A small-molecule ligand and the protein it binds are described below.
Small molecule (SMILES): CNc1cc(O)c2c(c1)/C=C/C[C@H](O)[C@H](O)C(=O)CC[C@@H](C)[C@H](C)OC2=O

Binding-site contacts:
Ligand atom CAG contacts residue LEU162 of chain 1.A at 3.7 Å (hydrophobic).
Ligand atom OAF contacts residue ALA60 of chain 1.A at 3.5 Å.
Ligand atom OAF contacts residue HIS110 of chain 1.A at 3.4 Å.
Ligand atom OAN contacts residue SER159 of chain 1.A at 2.6 Å (h-bond).
Ligand atom CAU contacts residue CYS172 of chain 1.A at 2.7 Å (hydrophobic).
Ligand atom CAV contacts residue MET108 of chain 1.A at 3.4 Å (hydrophobic).
Ligand atom OAR contacts residue LYS62 of chain 1.A at 3.1 Å.
Ligand atom CAW contacts residue MET108 of chain 1.A at 3.8 Å (hydrophobic).
Ligand atom CAZ contacts residue LEU162 of chain 1.A at 3.5 Å (hydrophobic).
Ligand atom CAE contacts residue ALA60 of chain 1.A at 3.8 Å (hydrophobic).
Ligand atom CAQ contacts residue ASN160 of chain 1.A at 3.9 Å.
Ligand atom OBA contacts residue GLU109 of chain 1.A at 3.3 Å (salt-bridge).
Ligand atom CAD contacts residue MET111 of chain 1.A at 3.2 Å (hydrophobic).
Ligand atom CAE contacts residue MET111 of chain 1.A at 3.7 Å (hydrophobic).
Ligand atom CAC contacts residue GLY114 of chain 1.A at 3.9 Å.
Ligand atom CAX contacts residue ALA60 of chain 1.A at 3.9 Å (hydrophobic).
Ligand atom CAS contacts residue ASN160 of chain 1.A at 3.7 Å.
Ligand atom OBA contacts residue MET108 of chain 1.A at 3.9 Å.
Ligand atom CAA contacts residue GLY114 of chain 1.A at 3.7 Å.
Ligand atom OAR contacts residue PHE174 of chain 1.A at 3.5 Å.
Ligand atom OAF contacts residue GLU109 of chain 1.A at 2.9 Å (salt-bridge).
Ligand atom OAF contacts residue MET111 of chain 1.A at 2.9 Å (h-bond).
Ligand atom CAM contacts residue SER159 of chain 1.A at 3.4 Å.
Ligand atom CAS contacts residue CYS172 of chain 1.A at 2.5 Å (hydrophobic).
Ligand atom NAB contacts residue GLY114 of chain 1.A at 3.3 Å.
Ligand atom NAB contacts residue MET111 of chain 1.A at 3.8 Å.
Ligand atom CAV contacts residue CYS172 of chain 1.A at 3.0 Å (hydrophobic).
Ligand atom CAA contacts residue LEU39 of chain 1.A at 3.7 Å (hydrophobic).
Ligand atom OBA contacts residue LEU162 of chain 1.A at 3.4 Å.
Ligand atom CAA contacts residue MET111 of chain 1.A at 3.3 Å (hydrophobic).
Ligand atom OAF contacts residue LEU162 of chain 1.A at 3.9 Å.
Ligand atom CAO contacts residue SER159 of chain 1.A at 3.6 Å.
Ligand atom OBA contacts residue ALA60 of chain 1.A at 3.5 Å.
Ligand atom CAZ contacts residue ALA60 of chain 1.A at 3.7 Å (hydrophobic).
Ligand atom CAW contacts residue CYS172 of chain 1.A at 3.2 Å (hydrophobic).
Ligand atom CAT contacts residue CYS172 of chain 1.A at 1.7 Å (hydrophobic).
Ligand atom CAA contacts residue HIS110 of chain 1.A at 3.9 Å.
Ligand atom CAO contacts residue ASN160 of chain 1.A at 3.6 Å.
Ligand atom CAX contacts residue MET108 of chain 1.A at 3.5 Å (hydrophobic).
Ligand atom OAY contacts residue CYS172 of chain 1.A at 3.9 Å.

Sequence of chain 1.A:
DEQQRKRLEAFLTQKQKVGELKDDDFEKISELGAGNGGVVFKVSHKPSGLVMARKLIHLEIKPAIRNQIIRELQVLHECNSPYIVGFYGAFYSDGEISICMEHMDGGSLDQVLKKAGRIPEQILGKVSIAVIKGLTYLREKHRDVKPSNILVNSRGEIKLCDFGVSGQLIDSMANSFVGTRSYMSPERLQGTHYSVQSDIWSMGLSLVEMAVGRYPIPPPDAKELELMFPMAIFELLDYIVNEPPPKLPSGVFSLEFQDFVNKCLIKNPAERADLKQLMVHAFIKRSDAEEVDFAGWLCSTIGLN